The small molecule below binds the protein below.
Small molecule (SMILES): COCCN(C[C@@H]1CCCN(C2Cc3ccccc3C2)C1)C(=O)c1cc([N+](=O)[O-])c2cccnc2c1O

Sequence of chain 2.B:
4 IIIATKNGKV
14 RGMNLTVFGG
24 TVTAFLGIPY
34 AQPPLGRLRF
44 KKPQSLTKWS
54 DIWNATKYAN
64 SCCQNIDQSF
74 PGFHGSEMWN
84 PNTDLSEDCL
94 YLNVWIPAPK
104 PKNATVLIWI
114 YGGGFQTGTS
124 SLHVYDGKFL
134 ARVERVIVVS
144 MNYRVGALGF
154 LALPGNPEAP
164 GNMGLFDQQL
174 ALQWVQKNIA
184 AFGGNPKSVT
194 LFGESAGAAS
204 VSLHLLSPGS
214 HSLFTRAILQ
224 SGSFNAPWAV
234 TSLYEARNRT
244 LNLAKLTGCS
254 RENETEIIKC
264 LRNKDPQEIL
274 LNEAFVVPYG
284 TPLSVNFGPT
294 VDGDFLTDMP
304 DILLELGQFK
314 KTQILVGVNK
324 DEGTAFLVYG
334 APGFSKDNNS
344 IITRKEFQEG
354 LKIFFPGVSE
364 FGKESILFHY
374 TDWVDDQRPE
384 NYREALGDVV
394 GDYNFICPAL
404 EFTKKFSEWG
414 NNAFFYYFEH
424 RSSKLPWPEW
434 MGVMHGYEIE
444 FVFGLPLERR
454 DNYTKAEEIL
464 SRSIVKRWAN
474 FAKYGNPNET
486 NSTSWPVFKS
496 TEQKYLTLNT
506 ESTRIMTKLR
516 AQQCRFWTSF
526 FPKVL

Binding-site contacts:
Ligand atom C15 contacts residue GLY116 of chain 2.B at 3.2 Å.
Ligand atom O35 contacts residue SER287 of chain 2.B at 3.1 Å (h-bond).
Ligand atom C09 contacts residue GLY117 of chain 2.B at 3.3 Å.
Ligand atom C04 contacts residue GLY117 of chain 2.B at 3.6 Å.
Ligand atom C07 contacts residue GLY117 of chain 2.B at 3.5 Å.
Ligand atom O36 contacts residue SER198 of chain 2.B at 3.2 Å (h-bond).
Ligand atom C14 contacts residue GLY117 of chain 2.B at 3.4 Å.
Ligand atom O36 contacts residue GLY116 of chain 2.B at 3.5 Å (h-bond).
Ligand atom C28 contacts residue TRP82 of chain 2.B at 3.4 Å (hydrophobic).
Ligand atom C10 contacts residue GLY116 of chain 2.B at 3.5 Å.
Ligand atom C19 contacts residue PHE329 of chain 2.B at 3.7 Å (hydrophobic).
Ligand atom C15 contacts residue GLY117 of chain 2.B at 3.8 Å.
Ligand atom C02 contacts residue ILE69 of chain 2.B at 3.7 Å (hydrophobic).
Ligand atom C13 contacts residue GLY116 of chain 2.B at 3.3 Å.
Ligand atom C20 contacts residue PHE329 of chain 2.B at 3.4 Å (hydrophobic).
Ligand atom O36 contacts residue HIS438 of chain 2.B at 2.7 Å (h-bond).
Ligand atom N32 contacts residue PRO285 of chain 2.B at 3.6 Å (h-bond).
Ligand atom C03 contacts residue TRP231 of chain 2.B at 3.6 Å (hydrophobic).
Ligand atom C25 contacts residue GLU197 of chain 2.B at 3.5 Å.
Ligand atom C25 contacts residue GLY439 of chain 2.B at 3.7 Å.
Ligand atom C27 contacts residue TRP82 of chain 2.B at 3.8 Å (hydrophobic).
Ligand atom O35 contacts residue PRO285 of chain 2.B at 2.8 Å (h-bond).
Ligand atom C25 contacts residue HIS438 of chain 2.B at 3.4 Å.
Ligand atom N29 contacts residue SER198 of chain 2.B at 3.0 Å (h-bond).
Ligand atom C02 contacts residue ASP70 of chain 2.B at 3.8 Å.
Ligand atom C19 contacts residue TYR332 of chain 2.B at 3.7 Å (hydrophobic).
Ligand atom N29 contacts residue GLY116 of chain 2.B at 3.6 Å.
Ligand atom N32 contacts residue EDO1 of chain 2.EA at 3.8 Å.
Ligand atom C01 contacts residue ILE69 of chain 2.B at 3.6 Å (hydrophobic).
Ligand atom C18 contacts residue TYR332 of chain 2.B at 3.8 Å (hydrophobic).
Ligand atom C01 contacts residue ASP70 of chain 2.B at 3.7 Å.
Ligand atom C13 contacts residue GLY117 of chain 2.B at 3.8 Å.
Ligand atom O34 contacts residue THR120 of chain 2.B at 3.8 Å.
Ligand atom O33 contacts residue EDO1 of chain 2.EA at 2.8 Å (h-bond).
Ligand atom C10 contacts residue GLY117 of chain 2.B at 3.6 Å.
Ligand atom C03 contacts residue LEU286 of chain 2.B at 3.7 Å (hydrophobic).
Ligand atom C08 contacts residue TRP231 of chain 2.B at 3.4 Å (hydrophobic).
Ligand atom C16 contacts residue GLY116 of chain 2.B at 3.6 Å.
Ligand atom O34 contacts residue GLY116 of chain 2.B at 3.0 Å.
Ligand atom C11 contacts residue EDO1 of chain 2.EA at 3.8 Å.